This small molecule binds to this protein.
Small molecule (SMILES): CC(=O)N[C@@H]1[C@@H](O)[C@H](O)[C@@H](CO)O[C@H]1O

Binding-site contacts:
Ligand atom C3 contacts residue ASN63 of chain 1.C at 3.8 Å.
Ligand atom C7 contacts residue ASN63 of chain 1.C at 3.2 Å.
Ligand atom C8 contacts residue GLN75 of chain 1.C at 3.9 Å.
Ligand atom O7 contacts residue GLN75 of chain 1.C at 4.0 Å.
Ligand atom C7 contacts residue GLN75 of chain 1.C at 4.5 Å.
Ligand atom O5 contacts residue ASN63 of chain 1.C at 2.4 Å (h-bond).
Ligand atom C2 contacts residue ASN63 of chain 1.C at 2.5 Å.
Ligand atom N2 contacts residue ASN63 of chain 1.C at 2.9 Å (h-bond).
Ligand atom C5 contacts residue ASN63 of chain 1.C at 3.7 Å.
Ligand atom C1 contacts residue ASN63 of chain 1.C at 1.4 Å.
Ligand atom O7 contacts residue ASN63 of chain 1.C at 3.2 Å (h-bond).
Ligand atom C4 contacts residue ASN63 of chain 1.C at 4.2 Å.
Ligand atom C8 contacts residue ASN63 of chain 1.C at 4.4 Å.
Ligand atom C8 contacts residue LYS62 of chain 1.C at 4.0 Å.

Sequence of chain 1.C:
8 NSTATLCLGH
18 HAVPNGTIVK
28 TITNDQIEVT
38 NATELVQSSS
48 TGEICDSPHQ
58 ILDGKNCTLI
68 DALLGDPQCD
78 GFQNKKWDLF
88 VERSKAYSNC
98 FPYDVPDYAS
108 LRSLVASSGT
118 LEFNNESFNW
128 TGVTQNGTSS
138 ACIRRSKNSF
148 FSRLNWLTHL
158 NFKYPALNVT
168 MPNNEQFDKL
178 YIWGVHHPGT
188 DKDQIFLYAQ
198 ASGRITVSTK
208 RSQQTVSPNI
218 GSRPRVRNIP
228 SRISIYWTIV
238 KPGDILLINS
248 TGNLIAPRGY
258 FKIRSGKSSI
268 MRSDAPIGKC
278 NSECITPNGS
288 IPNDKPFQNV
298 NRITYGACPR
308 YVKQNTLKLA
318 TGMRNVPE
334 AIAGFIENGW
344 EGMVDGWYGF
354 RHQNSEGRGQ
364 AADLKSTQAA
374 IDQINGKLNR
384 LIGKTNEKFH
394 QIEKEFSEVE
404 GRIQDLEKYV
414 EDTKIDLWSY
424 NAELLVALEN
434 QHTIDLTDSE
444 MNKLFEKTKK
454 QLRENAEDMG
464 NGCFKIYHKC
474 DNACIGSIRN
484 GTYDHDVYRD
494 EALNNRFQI